The protein below binds the small molecule below.
Small molecule (SMILES): O=Cc1ccccc1

Binding-site contacts:
Ligand atom C5 contacts residue HIS62 of chain 1.A at 3.8 Å.
Ligand atom C2 contacts residue PRO1 of chain 1.A at 3.4 Å (hydrophobic).
Ligand atom C6 contacts residue SER63 of chain 1.A at 3.7 Å.
Ligand atom C5 contacts residue MET101 of chain 1.A at 4.3 Å (hydrophobic).
Ligand atom C3 contacts residue ASN97 of chain 1.C at 4.2 Å.
Ligand atom O1' contacts residue PRO1 of chain 1.A at 2.5 Å (h-bond).
Ligand atom C6 contacts residue ILE64 of chain 1.A at 3.7 Å (hydrophobic).
Ligand atom C1' contacts residue TYR95 of chain 1.C at 4.0 Å (hydrophobic).
Ligand atom C4 contacts residue VAL106 of chain 1.A at 3.8 Å (hydrophobic).
Ligand atom C5 contacts residue PRO1 of chain 1.A at 4.4 Å (hydrophobic).
Ligand atom C5 contacts residue VAL106 of chain 1.A at 4.0 Å (hydrophobic).
Ligand atom C2 contacts residue TYR95 of chain 1.C at 3.5 Å (hydrophobic).
Ligand atom C1 contacts residue TYR95 of chain 1.C at 4.4 Å (hydrophobic).
Ligand atom C4 contacts residue MET2 of chain 1.A at 4.0 Å (hydrophobic).
Ligand atom C5 contacts residue ILE64 of chain 1.A at 3.9 Å (hydrophobic).
Ligand atom C5 contacts residue SER63 of chain 1.A at 3.8 Å.
Ligand atom C6 contacts residue HIS62 of chain 1.A at 3.9 Å.
Ligand atom C3 contacts residue MET2 of chain 1.A at 3.5 Å (hydrophobic).
Ligand atom C3 contacts residue TYR95 of chain 1.C at 4.0 Å (hydrophobic).
Ligand atom C1' contacts residue TYR36 of chain 1.A at 4.0 Å (hydrophobic).
Ligand atom C4 contacts residue HIS62 of chain 1.A at 4.0 Å.
Ligand atom C4 contacts residue ASN97 of chain 1.C at 3.5 Å.
Ligand atom C2 contacts residue MET2 of chain 1.A at 4.0 Å (hydrophobic).
Ligand atom C4 contacts residue MET101 of chain 1.A at 4.5 Å (hydrophobic).
Ligand atom O1' contacts residue TYR95 of chain 1.C at 3.6 Å.
Ligand atom C3 contacts residue VAL106 of chain 1.A at 4.0 Å (hydrophobic).
Ligand atom C1' contacts residue PRO1 of chain 1.A at 1.6 Å (hydrophobic).
Ligand atom C1' contacts residue MET2 of chain 1.A at 4.5 Å (hydrophobic).
Ligand atom C1 contacts residue PRO1 of chain 1.A at 2.5 Å (hydrophobic).
Ligand atom C6 contacts residue PRO1 of chain 1.A at 3.2 Å (hydrophobic).
Ligand atom O1' contacts residue TYR36 of chain 1.A at 4.0 Å.
Ligand atom C1 contacts residue HIS62 of chain 1.A at 4.3 Å.
Ligand atom C1 contacts residue MET2 of chain 1.A at 4.2 Å (hydrophobic).

Sequence of chain 1.A:
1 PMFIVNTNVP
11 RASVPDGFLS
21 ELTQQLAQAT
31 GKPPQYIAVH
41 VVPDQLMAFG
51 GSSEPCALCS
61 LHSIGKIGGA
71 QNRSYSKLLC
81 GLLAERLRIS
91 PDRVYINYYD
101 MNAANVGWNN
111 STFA

Sequence of chain 1.C:
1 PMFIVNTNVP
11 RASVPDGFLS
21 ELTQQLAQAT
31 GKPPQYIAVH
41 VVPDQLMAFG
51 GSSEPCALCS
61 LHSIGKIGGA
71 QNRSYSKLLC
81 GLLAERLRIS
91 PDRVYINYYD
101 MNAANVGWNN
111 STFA